This protein binds this small molecule.
Small molecule (SMILES): COc1ccccc1OCCNC(=O)c1cncc2ccccc12

Sequence of chain 1.A:
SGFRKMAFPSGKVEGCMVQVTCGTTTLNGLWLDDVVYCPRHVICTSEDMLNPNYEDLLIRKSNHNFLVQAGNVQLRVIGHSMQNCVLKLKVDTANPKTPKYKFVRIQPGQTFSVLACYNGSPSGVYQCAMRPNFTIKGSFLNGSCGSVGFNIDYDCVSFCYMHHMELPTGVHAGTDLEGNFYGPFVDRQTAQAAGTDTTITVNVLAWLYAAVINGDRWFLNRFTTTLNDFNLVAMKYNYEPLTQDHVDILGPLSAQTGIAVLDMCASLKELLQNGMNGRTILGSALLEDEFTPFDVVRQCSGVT

Sequence of chain 2.A:
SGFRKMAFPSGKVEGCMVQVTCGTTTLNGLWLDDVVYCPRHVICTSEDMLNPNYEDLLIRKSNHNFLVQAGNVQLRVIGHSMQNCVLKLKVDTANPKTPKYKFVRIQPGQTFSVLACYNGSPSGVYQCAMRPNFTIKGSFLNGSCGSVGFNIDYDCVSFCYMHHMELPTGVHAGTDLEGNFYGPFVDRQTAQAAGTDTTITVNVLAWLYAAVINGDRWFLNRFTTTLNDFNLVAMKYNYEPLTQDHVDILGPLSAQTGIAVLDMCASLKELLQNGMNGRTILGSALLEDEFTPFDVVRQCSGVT

Binding-site contacts:
Ligand atom C11 contacts residue SER144 of chain 1.A at 3.7 Å.
Ligand atom C5 contacts residue HIS41 of chain 1.A at 3.4 Å.
Ligand atom C15 contacts residue ASN142 of chain 1.A at 3.8 Å.
Ligand atom N1 contacts residue HIS163 of chain 1.A at 2.9 Å (h-bond).
Ligand atom C13 contacts residue LEU141 of chain 1.A at 3.5 Å (hydrophobic).
Ligand atom C4 contacts residue HIS41 of chain 1.A at 3.8 Å.
Ligand atom C12 contacts residue GLU166 of chain 1.A at 3.4 Å.
Ligand atom C3 contacts residue ASP187 of chain 1.A at 3.5 Å.
Ligand atom C3 contacts residue MET165 of chain 1.A at 3.7 Å (hydrophobic).
Ligand atom C11 contacts residue CYS145 of chain 1.A at 3.8 Å (hydrophobic).
Ligand atom C3 contacts residue ARG188 of chain 1.A at 3.4 Å.
Ligand atom C6 contacts residue MET165 of chain 1.A at 3.8 Å (hydrophobic).
Ligand atom C13 contacts residue ASN142 of chain 1.A at 3.7 Å.
Ligand atom C14 contacts residue GLU166 of chain 1.A at 3.5 Å.
Ligand atom N1 contacts residue PHE140 of chain 1.A at 3.7 Å.
Ligand atom C2 contacts residue GLN189 of chain 1.A at 3.8 Å.
Ligand atom O2 contacts residue ASN142 of chain 1.A at 3.3 Å (h-bond).
Ligand atom C7 contacts residue HIS41 of chain 1.A at 3.6 Å.
Ligand atom C13 contacts residue PHE140 of chain 1.A at 3.8 Å (hydrophobic).
Ligand atom C18 contacts residue LEU141 of chain 1.A at 3.7 Å (hydrophobic).
Ligand atom C16 contacts residue ASN142 of chain 1.A at 3.7 Å.
Ligand atom C17 contacts residue ASN142 of chain 1.A at 3.4 Å.
Ligand atom C5 contacts residue HIS164 of chain 1.A at 3.7 Å.
Ligand atom C1 contacts residue MET165 of chain 1.A at 3.8 Å (hydrophobic).
Ligand atom C contacts residue GLN189 of chain 1.A at 3.8 Å.
Ligand atom C14 contacts residue PHE140 of chain 1.A at 3.6 Å (hydrophobic).
Ligand atom C14 contacts residue ASN142 of chain 1.A at 3.8 Å.
Ligand atom C12 contacts residue LEU141 of chain 1.A at 3.7 Å (hydrophobic).
Ligand atom C9 contacts residue CYS145 of chain 1.A at 3.4 Å (hydrophobic).
Ligand atom C4 contacts residue MET49 of chain 1.A at 3.5 Å (hydrophobic).
Ligand atom C12 contacts residue PHE140 of chain 1.A at 3.3 Å (hydrophobic).
Ligand atom C14 contacts residue LEU141 of chain 1.A at 3.7 Å (hydrophobic).
Ligand atom O2 contacts residue CYS145 of chain 1.A at 3.5 Å (h-bond).
Ligand atom N1 contacts residue SER144 of chain 1.A at 3.5 Å (h-bond).
Ligand atom N contacts residue CYS145 of chain 1.A at 3.5 Å (h-bond).
Ligand atom C11 contacts residue HIS163 of chain 1.A at 3.4 Å.
Ligand atom C13 contacts residue GLU166 of chain 1.A at 3.8 Å.
Ligand atom C18 contacts residue ASN142 of chain 1.A at 3.6 Å.
Ligand atom O2 contacts residue GLY143 of chain 1.A at 3.1 Å (h-bond).
Ligand atom C2 contacts residue ARG188 of chain 1.A at 3.6 Å.